A protein and the small-molecule ligand that binds it are described below.
Small molecule (SMILES): CC(=O)N[C@H]1[C@H](O[C@H]2[C@H](O)[C@@H](NC(C)=O)CO[C@@H]2CO)O[C@H](CO)[C@@H](O)[C@@H]1O

Sequence of chain 1.A:
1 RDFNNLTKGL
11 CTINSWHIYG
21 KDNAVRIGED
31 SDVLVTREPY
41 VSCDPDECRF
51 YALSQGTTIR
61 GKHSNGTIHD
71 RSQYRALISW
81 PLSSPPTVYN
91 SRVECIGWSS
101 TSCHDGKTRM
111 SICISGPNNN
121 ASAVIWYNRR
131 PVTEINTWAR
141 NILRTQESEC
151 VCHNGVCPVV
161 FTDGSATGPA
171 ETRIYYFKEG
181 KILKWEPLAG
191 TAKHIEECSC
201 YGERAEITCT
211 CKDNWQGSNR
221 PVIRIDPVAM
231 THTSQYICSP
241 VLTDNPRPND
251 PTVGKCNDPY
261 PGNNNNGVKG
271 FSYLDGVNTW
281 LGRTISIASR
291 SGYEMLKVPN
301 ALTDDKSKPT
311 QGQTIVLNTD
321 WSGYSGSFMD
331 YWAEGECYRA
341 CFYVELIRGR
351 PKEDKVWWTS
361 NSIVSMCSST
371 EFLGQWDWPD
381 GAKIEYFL

Binding-site contacts:
Ligand atom C1 contacts residue ASN154 of chain 1.A at 4.0 Å.
Ligand atom C4 contacts residue ASN5 of chain 1.A at 4.2 Å.
Ligand atom C7 contacts residue ASP2 of chain 1.A at 3.8 Å.
Ligand atom C8 contacts residue PHE3 of chain 1.A at 3.3 Å (hydrophobic).
Ligand atom N2 contacts residue ASP2 of chain 1.A at 3.8 Å.
Ligand atom O7 contacts residue ASN5 of chain 1.A at 4.2 Å.
Ligand atom C4 contacts residue ASN154 of chain 1.A at 4.5 Å.
Ligand atom C5 contacts residue ASN154 of chain 1.A at 3.5 Å.
Ligand atom C8 contacts residue ASN154 of chain 1.A at 4.1 Å.
Ligand atom O6 contacts residue ASN154 of chain 1.A at 3.3 Å (h-bond).
Ligand atom C6 contacts residue ASN154 of chain 1.A at 4.4 Å.
Ligand atom C8 contacts residue ASP2 of chain 1.A at 3.7 Å.
Ligand atom C5 contacts residue ASP2 of chain 1.A at 4.2 Å.
Ligand atom C6 contacts residue ASP2 of chain 1.A at 3.3 Å.
Ligand atom C3 contacts residue ASP2 of chain 1.A at 3.9 Å.
Ligand atom C7 contacts residue PHE3 of chain 1.A at 3.5 Å (hydrophobic).
Ligand atom O5 contacts residue ASN5 of chain 1.A at 2.3 Å (h-bond).
Ligand atom O5 contacts residue ASP2 of chain 1.A at 3.7 Å.
Ligand atom C1 contacts residue ASN5 of chain 1.A at 1.5 Å.
Ligand atom C2 contacts residue PHE3 of chain 1.A at 3.7 Å (hydrophobic).
Ligand atom C1 contacts residue PHE3 of chain 1.A at 3.7 Å (hydrophobic).
Ligand atom O6 contacts residue ASP2 of chain 1.A at 2.7 Å (salt-bridge).
Ligand atom N2 contacts residue ASN5 of chain 1.A at 2.9 Å (h-bond).
Ligand atom O7 contacts residue ASP2 of chain 1.A at 4.4 Å.
Ligand atom C7 contacts residue ASN5 of chain 1.A at 3.8 Å.
Ligand atom N2 contacts residue PHE3 of chain 1.A at 2.7 Å (h-bond).
Ligand atom O3 contacts residue ASP2 of chain 1.A at 2.8 Å (salt-bridge).
Ligand atom C3 contacts residue PHE3 of chain 1.A at 4.3 Å (hydrophobic).
Ligand atom C5 contacts residue ASN5 of chain 1.A at 3.6 Å.
Ligand atom C3 contacts residue ASN5 of chain 1.A at 3.8 Å.
Ligand atom C2 contacts residue ASN5 of chain 1.A at 2.5 Å.
Ligand atom O5 contacts residue ASN154 of chain 1.A at 3.8 Å.